Sequence of chain 1.A:
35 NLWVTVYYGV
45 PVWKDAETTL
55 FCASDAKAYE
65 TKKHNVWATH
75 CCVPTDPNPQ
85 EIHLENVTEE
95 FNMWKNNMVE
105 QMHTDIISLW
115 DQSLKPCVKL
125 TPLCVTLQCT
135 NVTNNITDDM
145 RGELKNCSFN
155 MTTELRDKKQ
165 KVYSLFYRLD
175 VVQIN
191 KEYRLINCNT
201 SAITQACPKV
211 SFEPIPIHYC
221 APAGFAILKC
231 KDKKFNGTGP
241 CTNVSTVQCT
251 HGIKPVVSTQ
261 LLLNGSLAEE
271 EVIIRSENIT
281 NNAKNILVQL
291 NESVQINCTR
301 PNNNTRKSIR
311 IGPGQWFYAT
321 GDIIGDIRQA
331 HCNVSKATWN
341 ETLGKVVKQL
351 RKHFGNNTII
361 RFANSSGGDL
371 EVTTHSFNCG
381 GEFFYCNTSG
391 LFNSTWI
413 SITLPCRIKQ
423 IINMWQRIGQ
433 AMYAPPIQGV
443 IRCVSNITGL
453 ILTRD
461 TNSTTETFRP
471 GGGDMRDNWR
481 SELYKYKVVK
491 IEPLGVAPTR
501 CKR

This small molecule binds to this protein.
Small molecule (SMILES): CC(=O)N[C@@H]1[C@@H](O)[C@H](O)[C@@H](CO)O[C@H]1O

Binding-site contacts:
Ligand atom C1 contacts residue ASN199 of chain 1.C at 1.5 Å.
Ligand atom C4 contacts residue ASN199 of chain 1.C at 4.4 Å.
Ligand atom C8 contacts residue ARG310 of chain 1.A at 3.7 Å.
Ligand atom C5 contacts residue ASN199 of chain 1.C at 3.9 Å.
Ligand atom N2 contacts residue ASN199 of chain 1.C at 2.9 Å (h-bond).
Ligand atom O7 contacts residue ASN199 of chain 1.C at 3.1 Å (h-bond).
Ligand atom C8 contacts residue ASN199 of chain 1.C at 3.6 Å.
Ligand atom C2 contacts residue ASN199 of chain 1.C at 2.5 Å.
Ligand atom C3 contacts residue ASN199 of chain 1.C at 3.9 Å.
Ligand atom O5 contacts residue ARG194 of chain 1.C at 4.0 Å.
Ligand atom C7 contacts residue ASN199 of chain 1.C at 3.2 Å.
Ligand atom C1 contacts residue ARG194 of chain 1.C at 4.2 Å.
Ligand atom O5 contacts residue ASN199 of chain 1.C at 2.5 Å (h-bond).

Sequence of chain 1.C:
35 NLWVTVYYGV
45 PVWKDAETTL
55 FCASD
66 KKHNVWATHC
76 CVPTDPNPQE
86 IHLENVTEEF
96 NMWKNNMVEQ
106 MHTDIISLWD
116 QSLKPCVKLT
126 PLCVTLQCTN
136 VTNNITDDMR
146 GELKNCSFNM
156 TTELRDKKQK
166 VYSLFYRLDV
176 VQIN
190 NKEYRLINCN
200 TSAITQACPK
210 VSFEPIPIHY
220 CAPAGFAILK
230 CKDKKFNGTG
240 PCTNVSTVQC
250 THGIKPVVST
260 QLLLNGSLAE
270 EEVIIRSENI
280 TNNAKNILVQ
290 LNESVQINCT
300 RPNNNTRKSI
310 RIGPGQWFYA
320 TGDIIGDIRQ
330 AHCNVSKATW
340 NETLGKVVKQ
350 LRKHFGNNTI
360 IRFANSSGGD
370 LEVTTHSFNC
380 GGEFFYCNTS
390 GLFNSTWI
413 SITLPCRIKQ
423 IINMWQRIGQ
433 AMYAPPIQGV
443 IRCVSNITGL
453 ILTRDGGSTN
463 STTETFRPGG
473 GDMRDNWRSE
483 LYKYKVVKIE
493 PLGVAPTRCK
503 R